Sequence of chain 1.B:
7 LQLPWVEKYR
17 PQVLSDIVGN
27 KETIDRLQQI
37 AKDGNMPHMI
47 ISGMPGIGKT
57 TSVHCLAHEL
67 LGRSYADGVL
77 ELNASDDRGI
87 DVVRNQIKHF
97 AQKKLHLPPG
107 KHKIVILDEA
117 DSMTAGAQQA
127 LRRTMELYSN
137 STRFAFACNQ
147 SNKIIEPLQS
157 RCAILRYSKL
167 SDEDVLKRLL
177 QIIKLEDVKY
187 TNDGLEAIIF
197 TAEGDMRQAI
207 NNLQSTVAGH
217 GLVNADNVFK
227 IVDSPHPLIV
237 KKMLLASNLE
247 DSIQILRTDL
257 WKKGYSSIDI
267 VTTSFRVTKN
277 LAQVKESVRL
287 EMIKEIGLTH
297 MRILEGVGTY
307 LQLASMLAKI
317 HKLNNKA

Sequence of chain 1.A:
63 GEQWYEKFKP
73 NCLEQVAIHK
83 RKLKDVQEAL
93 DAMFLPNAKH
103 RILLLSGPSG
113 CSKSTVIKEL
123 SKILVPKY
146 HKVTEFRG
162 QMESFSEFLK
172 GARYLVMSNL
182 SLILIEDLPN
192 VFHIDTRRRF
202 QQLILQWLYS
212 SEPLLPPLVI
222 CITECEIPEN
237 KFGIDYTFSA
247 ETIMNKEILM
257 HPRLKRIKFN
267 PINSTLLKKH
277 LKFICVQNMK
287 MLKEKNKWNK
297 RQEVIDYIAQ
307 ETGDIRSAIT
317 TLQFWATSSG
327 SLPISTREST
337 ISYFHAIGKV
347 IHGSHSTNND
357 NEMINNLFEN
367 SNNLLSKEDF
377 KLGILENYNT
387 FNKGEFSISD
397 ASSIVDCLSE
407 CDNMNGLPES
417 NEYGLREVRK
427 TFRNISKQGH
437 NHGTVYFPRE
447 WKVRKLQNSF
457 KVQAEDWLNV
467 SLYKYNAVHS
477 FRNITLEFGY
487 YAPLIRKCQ

The small molecule below binds the protein below.
Small molecule (SMILES): Nc1ncnc2c1ncn2[C@@H]1O[C@H](COP(=O)(O)OP(=O)(O)OP(O)(O)=S)[C@@H](O)[C@H]1O

Binding-site contacts:
Ligand atom O1A contacts residue SER114 of chain 1.A at 3.2 Å.
Ligand atom O2B contacts residue MG1 of chain 1.L at 2.9 Å.
Ligand atom N7 contacts residue PHE70 of chain 1.A at 3.5 Å (h-bond).
Ligand atom N6 contacts residue HIS276 of chain 1.A at 3.2 Å.
Ligand atom O2B contacts residue SER116 of chain 1.A at 3.6 Å.
Ligand atom O3G contacts residue LYS115 of chain 1.A at 3.1 Å (salt-bridge).
Ligand atom C5 contacts residue PRO72 of chain 1.A at 3.6 Å (hydrophobic).
Ligand atom O3G contacts residue GLY112 of chain 1.A at 3.1 Å (h-bond).
Ligand atom O3G contacts residue THR224 of chain 1.A at 3.2 Å (h-bond).
Ligand atom PA contacts residue LYS115 of chain 1.A at 3.6 Å.
Ligand atom O3' contacts residue ARG312 of chain 1.A at 3.1 Å (salt-bridge).
Ligand atom PG contacts residue ARG312 of chain 1.A at 3.5 Å.
Ligand atom O1B contacts residue LYS115 of chain 1.A at 3.3 Å.
Ligand atom C2' contacts residue LYS71 of chain 1.A at 3.5 Å.
Ligand atom C1' contacts residue TYR67 of chain 1.A at 3.7 Å (hydrophobic).
Ligand atom N6 contacts residue GLN77 of chain 1.A at 3.1 Å (h-bond).
Ligand atom O3A contacts residue MG1 of chain 1.L at 2.5 Å.
Ligand atom O1A contacts residue LYS115 of chain 1.A at 2.7 Å (salt-bridge).
Ligand atom O2G contacts residue ARG128 of chain 1.B at 3.2 Å (salt-bridge).
Ligand atom C6 contacts residue PRO72 of chain 1.A at 3.5 Å (hydrophobic).
Ligand atom C6 contacts residue ILE311 of chain 1.A at 3.5 Å (hydrophobic).
Ligand atom O1A contacts residue THR117 of chain 1.A at 3.2 Å (h-bond).
Ligand atom O2' contacts residue TYR67 of chain 1.A at 3.0 Å (h-bond).
Ligand atom S1G contacts residue ARG312 of chain 1.A at 3.0 Å (salt-bridge).
Ligand atom O3' contacts residue TYR67 of chain 1.A at 3.3 Å.
Ligand atom O2A contacts residue SER114 of chain 1.A at 3.1 Å (h-bond).
Ligand atom O2' contacts residue LYS71 of chain 1.A at 2.5 Å (salt-bridge).
Ligand atom C2 contacts residue SER114 of chain 1.A at 3.3 Å.
Ligand atom O3B contacts residue ARG312 of chain 1.A at 2.9 Å (salt-bridge).
Ligand atom PB contacts residue MG1 of chain 1.L at 3.2 Å.
Ligand atom O2A contacts residue LYS115 of chain 1.A at 3.5 Å (salt-bridge).
Ligand atom PA contacts residue MG1 of chain 1.L at 3.7 Å.
Ligand atom O1A contacts residue SER116 of chain 1.A at 2.5 Å (h-bond).
Ligand atom N1 contacts residue ALA79 of chain 1.A at 3.3 Å (h-bond).
Ligand atom O3G contacts residue SER111 of chain 1.A at 3.4 Å.
Ligand atom S1G contacts residue PRO153 of chain 1.B at 3.7 Å.
Ligand atom C8 contacts residue TYR67 of chain 1.A at 3.7 Å (hydrophobic).
Ligand atom N7 contacts residue ILE315 of chain 1.A at 3.7 Å.
Ligand atom C4' contacts residue ARG312 of chain 1.A at 3.7 Å.
Ligand atom C8 contacts residue ILE315 of chain 1.A at 3.6 Å (hydrophobic).